This small molecule binds to this protein.
Small molecule (SMILES): CC(C)(C)C(=O)N[C@@H](C(=O)NO)c1ccc(-c2cccc(/C(N)=N/O)c2)cc1

Sequence of chain 1.J:
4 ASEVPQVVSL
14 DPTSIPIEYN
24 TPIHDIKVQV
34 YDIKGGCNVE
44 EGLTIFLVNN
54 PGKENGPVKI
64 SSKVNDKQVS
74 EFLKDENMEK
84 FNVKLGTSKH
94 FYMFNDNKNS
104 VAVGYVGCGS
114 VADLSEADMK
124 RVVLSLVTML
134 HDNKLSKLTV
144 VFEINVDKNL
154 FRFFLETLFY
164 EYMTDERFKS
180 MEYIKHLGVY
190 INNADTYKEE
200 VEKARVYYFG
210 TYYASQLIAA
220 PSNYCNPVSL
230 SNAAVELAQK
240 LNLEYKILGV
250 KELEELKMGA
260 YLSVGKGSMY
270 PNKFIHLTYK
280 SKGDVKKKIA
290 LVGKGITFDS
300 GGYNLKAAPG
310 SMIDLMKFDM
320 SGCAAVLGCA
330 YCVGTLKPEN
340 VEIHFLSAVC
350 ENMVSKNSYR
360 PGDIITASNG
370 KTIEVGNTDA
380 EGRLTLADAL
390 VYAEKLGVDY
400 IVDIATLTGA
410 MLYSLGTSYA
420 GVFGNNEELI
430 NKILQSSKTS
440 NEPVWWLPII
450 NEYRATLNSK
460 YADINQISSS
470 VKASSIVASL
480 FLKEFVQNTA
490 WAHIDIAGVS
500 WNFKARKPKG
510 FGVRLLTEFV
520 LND

Binding-site contacts:
Ligand atom C contacts residue ZN1 of chain 1.UB at 2.8 Å.
Ligand atom OAF contacts residue GLY408 of chain 1.J at 3.0 Å (h-bond).
Ligand atom OAH contacts residue ASP298 of chain 1.J at 3.1 Å (salt-bridge).
Ligand atom CAL contacts residue GLY408 of chain 1.J at 3.7 Å.
Ligand atom CAW contacts residue LEU411 of chain 1.J at 3.5 Å (hydrophobic).
Ligand atom CAX contacts residue GLY408 of chain 1.J at 3.6 Å.
Ligand atom NAR contacts residue LYS293 of chain 1.J at 3.4 Å (salt-bridge).
Ligand atom C contacts residue ASP378 of chain 1.J at 3.2 Å.
Ligand atom CAK contacts residue ALA496 of chain 1.J at 3.5 Å (hydrophobic).
Ligand atom O contacts residue LYS305 of chain 1.J at 2.9 Å (salt-bridge).
Ligand atom OAH contacts residue ZN1 of chain 1.UB at 2.1 Å.
Ligand atom OAH contacts residue CO31 of chain 1.VB at 2.5 Å (h-bond).
Ligand atom C contacts residue ZN1 of chain 1.TB at 3.6 Å.
Ligand atom O contacts residue ASP378 of chain 1.J at 3.0 Å (salt-bridge).
Ligand atom OAH contacts residue LYS293 of chain 1.J at 3.0 Å (salt-bridge).
Ligand atom NAR contacts residue ZN1 of chain 1.UB at 2.9 Å.
Ligand atom NAR contacts residue ASP378 of chain 1.J at 3.2 Å (salt-bridge).
Ligand atom CAI contacts residue ALA496 of chain 1.J at 3.4 Å (hydrophobic).
Ligand atom CA contacts residue LEU406 of chain 1.J at 3.2 Å (hydrophobic).
Ligand atom O contacts residue ZN1 of chain 1.TB at 3.7 Å.
Ligand atom NAR contacts residue ZN1 of chain 1.TB at 2.9 Å.
Ligand atom C contacts residue LEU406 of chain 1.J at 3.7 Å (hydrophobic).
Ligand atom OAH contacts residue ASP378 of chain 1.J at 3.0 Å (salt-bridge).
Ligand atom NAR contacts residue LEU406 of chain 1.J at 3.3 Å (h-bond).
Ligand atom O contacts residue ASP298 of chain 1.J at 3.0 Å (salt-bridge).
Ligand atom CAO contacts residue GLY408 of chain 1.J at 3.5 Å.
Ligand atom OAG contacts residue GLY309 of chain 1.J at 2.0 Å (h-bond).
Ligand atom NAD contacts residue MET311 of chain 1.J at 3.0 Å (h-bond).
Ligand atom O contacts residue ZN1 of chain 1.UB at 2.2 Å.
Ligand atom CAK contacts residue PHE317 of chain 1.J at 3.7 Å (hydrophobic).
Ligand atom CAM contacts residue GLY408 of chain 1.J at 3.7 Å.
Ligand atom CAJ contacts residue LEU411 of chain 1.J at 3.4 Å (hydrophobic).
Ligand atom CAO contacts residue LEU406 of chain 1.J at 3.6 Å (hydrophobic).
Ligand atom OAF contacts residue THR407 of chain 1.J at 3.3 Å.
Ligand atom CAZ contacts residue GLY408 of chain 1.J at 3.5 Å.
Ligand atom NAR contacts residue CO31 of chain 1.VB at 2.4 Å (h-bond).
Ligand atom C contacts residue CO31 of chain 1.VB at 3.6 Å.
Ligand atom OAH contacts residue GLU380 of chain 1.J at 2.5 Å (salt-bridge).
Ligand atom OAH contacts residue ZN1 of chain 1.TB at 1.9 Å.
Ligand atom NAQ contacts residue GLY309 of chain 1.J at 3.2 Å (h-bond).